Sequence of chain 1.C:
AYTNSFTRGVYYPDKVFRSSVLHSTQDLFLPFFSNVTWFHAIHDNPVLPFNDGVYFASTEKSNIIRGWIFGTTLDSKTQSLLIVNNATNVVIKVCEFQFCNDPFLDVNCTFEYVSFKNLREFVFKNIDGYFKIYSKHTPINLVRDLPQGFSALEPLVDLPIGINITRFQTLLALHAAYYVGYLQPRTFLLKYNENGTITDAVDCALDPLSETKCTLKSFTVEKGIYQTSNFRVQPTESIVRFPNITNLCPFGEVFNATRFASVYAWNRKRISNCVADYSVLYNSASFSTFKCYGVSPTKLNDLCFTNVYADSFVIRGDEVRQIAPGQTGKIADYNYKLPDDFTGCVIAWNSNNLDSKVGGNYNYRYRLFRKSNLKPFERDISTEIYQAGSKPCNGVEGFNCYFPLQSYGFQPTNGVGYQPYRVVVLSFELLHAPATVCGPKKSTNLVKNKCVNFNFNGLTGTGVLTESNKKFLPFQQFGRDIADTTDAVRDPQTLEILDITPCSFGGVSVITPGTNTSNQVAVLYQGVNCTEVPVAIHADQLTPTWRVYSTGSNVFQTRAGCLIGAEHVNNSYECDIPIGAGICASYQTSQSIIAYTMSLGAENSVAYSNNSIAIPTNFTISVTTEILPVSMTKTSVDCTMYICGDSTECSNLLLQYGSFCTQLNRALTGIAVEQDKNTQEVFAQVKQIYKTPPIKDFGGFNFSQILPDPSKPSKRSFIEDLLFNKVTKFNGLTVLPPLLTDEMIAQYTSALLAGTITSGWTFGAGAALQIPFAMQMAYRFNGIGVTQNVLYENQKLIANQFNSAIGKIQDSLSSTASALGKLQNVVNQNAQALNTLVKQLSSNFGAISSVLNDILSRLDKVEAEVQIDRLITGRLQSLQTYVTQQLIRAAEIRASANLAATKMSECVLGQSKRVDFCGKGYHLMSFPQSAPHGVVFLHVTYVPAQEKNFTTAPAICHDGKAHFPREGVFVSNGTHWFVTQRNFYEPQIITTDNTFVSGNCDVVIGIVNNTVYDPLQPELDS

Binding-site contacts:
Ligand atom C3 contacts residue SER457 of chain 1.C at 3.5 Å.
Ligand atom C1 contacts residue GLU463 of chain 1.C at 4.1 Å.
Ligand atom C3 contacts residue GLU463 of chain 1.C at 3.2 Å.
Ligand atom C6 contacts residue LEU459 of chain 1.C at 4.0 Å (hydrophobic).
Ligand atom O4 contacts residue SER457 of chain 1.C at 2.7 Å (h-bond).
Ligand atom C6 contacts residue ASN458 of chain 1.C at 3.6 Å.
Ligand atom C6 contacts residue ARG455 of chain 1.C at 4.0 Å.
Ligand atom O5 contacts residue GLU463 of chain 1.C at 3.0 Å (salt-bridge).
Ligand atom O4 contacts residue ARG455 of chain 1.C at 3.4 Å.
Ligand atom C7 contacts residue ARG464 of chain 1.C at 3.5 Å.
Ligand atom O6 contacts residue LEU459 of chain 1.C at 3.5 Å.
Ligand atom C2 contacts residue GLU463 of chain 1.C at 4.2 Å.
Ligand atom C6 contacts residue SER457 of chain 1.C at 4.2 Å.
Ligand atom C5 contacts residue ASN232 of chain 1.A at 3.7 Å.
Ligand atom O6 contacts residue ARG455 of chain 1.C at 4.0 Å.
Ligand atom C7 contacts residue ASN232 of chain 1.A at 3.3 Å.
Ligand atom O3 contacts residue GLU463 of chain 1.C at 2.6 Å (salt-bridge).
Ligand atom C3 contacts residue ASN232 of chain 1.A at 3.8 Å.
Ligand atom C4 contacts residue SER457 of chain 1.C at 3.2 Å.
Ligand atom O4 contacts residue LYS456 of chain 1.C at 4.0 Å.
Ligand atom O7 contacts residue ARG464 of chain 1.C at 3.7 Å.
Ligand atom O3 contacts residue LYS456 of chain 1.C at 3.5 Å.
Ligand atom C2 contacts residue ASN232 of chain 1.A at 2.5 Å.
Ligand atom O4 contacts residue GLU463 of chain 1.C at 4.2 Å.
Ligand atom N2 contacts residue GLU463 of chain 1.C at 4.0 Å.
Ligand atom O6 contacts residue ASP465 of chain 1.C at 4.0 Å.
Ligand atom C5 contacts residue GLU463 of chain 1.C at 3.8 Å.
Ligand atom N2 contacts residue ARG464 of chain 1.C at 4.0 Å.
Ligand atom C8 contacts residue GLU463 of chain 1.C at 4.1 Å.
Ligand atom O3 contacts residue SER457 of chain 1.C at 2.8 Å (h-bond).
Ligand atom C4 contacts residue ASN458 of chain 1.C at 4.1 Å.
Ligand atom C1 contacts residue ASN232 of chain 1.A at 1.5 Å.
Ligand atom N2 contacts residue ASN232 of chain 1.A at 3.0 Å (h-bond).
Ligand atom O4 contacts residue ASN458 of chain 1.C at 4.1 Å.
Ligand atom C8 contacts residue ARG464 of chain 1.C at 3.3 Å.
Ligand atom O6 contacts residue GLU463 of chain 1.C at 2.6 Å (salt-bridge).
Ligand atom O3 contacts residue ARG464 of chain 1.C at 4.2 Å.
Ligand atom O5 contacts residue ASN232 of chain 1.A at 2.3 Å (h-bond).
Ligand atom O7 contacts residue ASN232 of chain 1.A at 3.2 Å (h-bond).
Ligand atom C6 contacts residue GLU463 of chain 1.C at 3.3 Å.

A protein and the small-molecule ligand that binds it are described below.
Small molecule (SMILES): CC(=O)N[C@H]1[C@H](O[C@H]2[C@H](O)[C@@H](NC(C)=O)CO[C@@H]2CO)O[C@H](CO)[C@@H](O)[C@@H]1O

Sequence of chain 1.A:
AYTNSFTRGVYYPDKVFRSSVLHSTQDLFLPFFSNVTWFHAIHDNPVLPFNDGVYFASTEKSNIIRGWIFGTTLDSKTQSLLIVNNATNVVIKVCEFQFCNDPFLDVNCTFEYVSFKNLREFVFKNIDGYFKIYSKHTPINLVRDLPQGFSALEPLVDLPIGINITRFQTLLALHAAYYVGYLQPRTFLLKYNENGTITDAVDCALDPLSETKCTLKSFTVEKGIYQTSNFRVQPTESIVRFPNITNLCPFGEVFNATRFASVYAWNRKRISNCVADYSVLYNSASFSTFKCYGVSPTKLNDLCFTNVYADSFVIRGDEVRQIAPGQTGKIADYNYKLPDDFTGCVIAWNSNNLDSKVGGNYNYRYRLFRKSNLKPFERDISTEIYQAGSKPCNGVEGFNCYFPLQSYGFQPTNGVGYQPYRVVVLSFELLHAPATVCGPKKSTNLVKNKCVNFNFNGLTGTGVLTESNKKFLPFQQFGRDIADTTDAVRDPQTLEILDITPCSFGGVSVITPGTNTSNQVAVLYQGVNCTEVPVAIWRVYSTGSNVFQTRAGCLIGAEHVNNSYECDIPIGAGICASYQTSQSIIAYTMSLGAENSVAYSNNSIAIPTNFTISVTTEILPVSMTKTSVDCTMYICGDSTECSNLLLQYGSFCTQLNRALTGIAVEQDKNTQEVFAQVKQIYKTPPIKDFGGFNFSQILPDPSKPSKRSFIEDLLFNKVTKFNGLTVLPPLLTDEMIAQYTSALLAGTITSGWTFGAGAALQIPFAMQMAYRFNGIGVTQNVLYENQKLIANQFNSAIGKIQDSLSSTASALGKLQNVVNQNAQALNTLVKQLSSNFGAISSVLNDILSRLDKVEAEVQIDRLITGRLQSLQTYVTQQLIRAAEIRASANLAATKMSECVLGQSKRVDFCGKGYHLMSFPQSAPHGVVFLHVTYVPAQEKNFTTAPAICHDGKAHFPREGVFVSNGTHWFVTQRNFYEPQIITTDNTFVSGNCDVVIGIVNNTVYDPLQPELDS